Sequence of chain 1.B:
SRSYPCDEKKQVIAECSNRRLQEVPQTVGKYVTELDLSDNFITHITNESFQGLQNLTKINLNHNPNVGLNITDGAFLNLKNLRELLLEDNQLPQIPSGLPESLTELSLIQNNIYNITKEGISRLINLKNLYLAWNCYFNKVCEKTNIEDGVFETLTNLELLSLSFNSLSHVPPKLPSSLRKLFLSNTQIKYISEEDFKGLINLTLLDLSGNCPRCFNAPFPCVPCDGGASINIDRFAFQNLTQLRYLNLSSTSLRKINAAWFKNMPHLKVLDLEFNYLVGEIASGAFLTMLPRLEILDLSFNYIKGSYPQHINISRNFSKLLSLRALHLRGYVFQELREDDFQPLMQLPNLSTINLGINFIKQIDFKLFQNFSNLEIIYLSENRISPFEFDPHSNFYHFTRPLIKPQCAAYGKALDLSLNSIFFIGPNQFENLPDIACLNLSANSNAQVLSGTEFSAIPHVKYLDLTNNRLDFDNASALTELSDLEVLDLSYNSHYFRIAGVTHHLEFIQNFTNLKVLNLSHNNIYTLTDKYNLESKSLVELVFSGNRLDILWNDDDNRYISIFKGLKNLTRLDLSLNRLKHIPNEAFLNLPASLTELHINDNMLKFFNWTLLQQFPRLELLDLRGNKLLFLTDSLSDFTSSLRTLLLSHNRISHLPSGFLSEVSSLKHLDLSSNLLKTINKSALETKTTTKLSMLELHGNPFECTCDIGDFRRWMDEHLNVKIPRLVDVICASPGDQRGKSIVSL

A small-molecule ligand and the protein it binds are described below.
Small molecule (SMILES): CCOCc1nc2c(N)nc3ccccc3c2[nH]1

Sequence of chain 1.A:
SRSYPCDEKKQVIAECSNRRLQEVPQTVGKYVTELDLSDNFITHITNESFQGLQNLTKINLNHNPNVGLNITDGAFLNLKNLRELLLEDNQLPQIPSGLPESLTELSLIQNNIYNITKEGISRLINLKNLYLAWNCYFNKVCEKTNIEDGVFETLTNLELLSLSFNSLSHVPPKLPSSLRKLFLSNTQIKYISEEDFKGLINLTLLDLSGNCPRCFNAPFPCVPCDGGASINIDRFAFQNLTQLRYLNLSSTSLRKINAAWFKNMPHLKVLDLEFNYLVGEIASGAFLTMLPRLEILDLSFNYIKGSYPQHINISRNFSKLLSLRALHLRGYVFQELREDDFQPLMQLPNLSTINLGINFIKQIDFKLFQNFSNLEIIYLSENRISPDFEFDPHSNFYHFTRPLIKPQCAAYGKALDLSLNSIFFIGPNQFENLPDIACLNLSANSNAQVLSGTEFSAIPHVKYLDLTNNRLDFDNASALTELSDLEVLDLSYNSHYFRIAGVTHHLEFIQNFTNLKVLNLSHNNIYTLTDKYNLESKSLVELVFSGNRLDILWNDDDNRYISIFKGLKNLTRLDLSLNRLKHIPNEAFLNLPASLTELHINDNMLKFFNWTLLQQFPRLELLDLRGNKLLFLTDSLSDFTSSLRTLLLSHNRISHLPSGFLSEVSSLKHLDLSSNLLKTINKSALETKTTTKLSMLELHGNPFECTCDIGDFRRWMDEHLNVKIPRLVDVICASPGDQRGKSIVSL

Binding-site contacts:
Ligand atom C7 contacts residue VAL551 of chain 1.A at 3.7 Å (hydrophobic).
Ligand atom C7 contacts residue TYR326 of chain 1.B at 3.6 Å (hydrophobic).
Ligand atom N1 contacts residue PHE383 of chain 1.B at 3.2 Å.
Ligand atom C4 contacts residue PHE383 of chain 1.B at 3.6 Å (hydrophobic).
Ligand atom C1 contacts residue PHE383 of chain 1.B at 3.4 Å (hydrophobic).
Ligand atom C12 contacts residue ARG407 of chain 1.B at 3.8 Å.
Ligand atom C contacts residue PHE383 of chain 1.B at 3.3 Å (hydrophobic).
Ligand atom N contacts residue VAL551 of chain 1.A at 3.7 Å.
Ligand atom C8 contacts residue PHE324 of chain 1.B at 3.8 Å (hydrophobic).
Ligand atom C contacts residue ASP523 of chain 1.A at 3.1 Å.
Ligand atom C6 contacts residue TYR326 of chain 1.B at 3.4 Å (hydrophobic).
Ligand atom N3 contacts residue SO41 of chain 1.O at 3.3 Å (h-bond).
Ligand atom C8 contacts residue VAL356 of chain 1.B at 3.6 Å (hydrophobic).
Ligand atom N1 contacts residue ASP523 of chain 1.A at 3.1 Å (salt-bridge).
Ligand atom C3 contacts residue SO41 of chain 1.O at 3.8 Å.
Ligand atom N1 contacts residue ASP521 of chain 1.A at 2.7 Å (salt-bridge).
Ligand atom C1 contacts residue ASP523 of chain 1.A at 3.5 Å.
Ligand atom C1 contacts residue ASP521 of chain 1.A at 3.6 Å.
Ligand atom C5 contacts residue SO41 of chain 1.O at 2.9 Å.
Ligand atom C4 contacts residue THR552 of chain 1.A at 3.7 Å.
Ligand atom C4 contacts residue SO41 of chain 1.O at 3.7 Å.
Ligand atom C8 contacts residue GLY354 of chain 1.B at 3.5 Å.
Ligand atom C11 contacts residue ARG407 of chain 1.B at 3.8 Å.
Ligand atom O contacts residue VAL356 of chain 1.B at 3.8 Å.
Ligand atom C6 contacts residue SO41 of chain 1.O at 3.2 Å.
Ligand atom N2 contacts residue SO41 of chain 1.O at 3.2 Å (h-bond).
Ligand atom C4 contacts residue ASP523 of chain 1.A at 3.5 Å.
Ligand atom N contacts residue THR552 of chain 1.A at 3.1 Å (h-bond).
Ligand atom N2 contacts residue THR552 of chain 1.A at 2.9 Å (h-bond).
Ligand atom C12 contacts residue ASP521 of chain 1.A at 3.6 Å.
Ligand atom O contacts residue TYR326 of chain 1.B at 3.4 Å.
Ligand atom C contacts residue ASP521 of chain 1.A at 3.5 Å.
Ligand atom C12 contacts residue PHE383 of chain 1.B at 3.6 Å (hydrophobic).
Ligand atom C7 contacts residue GLY550 of chain 1.A at 3.1 Å.
Ligand atom C2 contacts residue PHE383 of chain 1.B at 3.5 Å (hydrophobic).
Ligand atom N contacts residue ASP523 of chain 1.A at 3.4 Å.
Ligand atom N contacts residue ASP521 of chain 1.A at 2.8 Å (salt-bridge).
Ligand atom C9 contacts residue VAL356 of chain 1.B at 3.8 Å (hydrophobic).
Ligand atom N2 contacts residue VAL551 of chain 1.A at 3.4 Å.
Ligand atom C3 contacts residue PHE383 of chain 1.B at 3.4 Å (hydrophobic).